This small molecule binds to this protein.
Small molecule (SMILES): Oc1ncnc2[nH]ccc12

Sequence of chain 1.B:
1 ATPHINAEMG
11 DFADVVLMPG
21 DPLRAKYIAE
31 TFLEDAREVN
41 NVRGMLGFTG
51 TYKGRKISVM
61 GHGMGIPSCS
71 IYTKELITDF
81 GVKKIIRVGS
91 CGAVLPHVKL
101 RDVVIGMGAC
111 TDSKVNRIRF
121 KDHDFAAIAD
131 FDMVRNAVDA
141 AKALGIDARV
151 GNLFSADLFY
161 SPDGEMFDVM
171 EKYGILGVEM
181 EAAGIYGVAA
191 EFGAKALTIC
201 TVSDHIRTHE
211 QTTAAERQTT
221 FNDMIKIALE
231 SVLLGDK

Binding-site contacts:
Ligand atom C6 contacts residue GLU179 of chain 1.B at 4.5 Å.
Ligand atom N9 contacts residue VAL178 of chain 1.B at 3.4 Å (h-bond).
Ligand atom N9 contacts residue CYS91 of chain 1.B at 3.8 Å.
Ligand atom O6 contacts residue PHE159 of chain 1.B at 3.8 Å.
Ligand atom O6 contacts residue GLU179 of chain 1.B at 3.8 Å.
Ligand atom C8 contacts residue PHE159 of chain 1.B at 4.2 Å (hydrophobic).
Ligand atom O6 contacts residue ALA156 of chain 1.B at 3.8 Å.
Ligand atom N3 contacts residue PHE159 of chain 1.B at 4.2 Å.
Ligand atom O6 contacts residue VAL178 of chain 1.B at 3.9 Å.
Ligand atom C2 contacts residue VAL178 of chain 1.B at 4.2 Å (hydrophobic).
Ligand atom O6 contacts residue MET180 of chain 1.B at 3.7 Å.
Ligand atom N9 contacts residue GLY92 of chain 1.B at 3.3 Å (h-bond).
Ligand atom C5 contacts residue GLU179 of chain 1.B at 4.2 Å.
Ligand atom C8 contacts residue GLY92 of chain 1.B at 4.1 Å.
Ligand atom C8 contacts residue GLU179 of chain 1.B at 4.1 Å.
Ligand atom N9 contacts residue PHE159 of chain 1.B at 4.1 Å.
Ligand atom N3 contacts residue VAL178 of chain 1.B at 4.1 Å.
Ligand atom C2 contacts residue ILE206 of chain 1.B at 3.4 Å (hydrophobic).
Ligand atom N3 contacts residue ASP204 of chain 1.B at 4.4 Å.
Ligand atom C5 contacts residue PHE159 of chain 1.B at 3.6 Å (hydrophobic).
Ligand atom N1 contacts residue PHE159 of chain 1.B at 4.0 Å.
Ligand atom C2 contacts residue PHE159 of chain 1.B at 4.4 Å (hydrophobic).
Ligand atom N1 contacts residue VAL178 of chain 1.B at 3.7 Å.
Ligand atom C8 contacts residue SER90 of chain 1.B at 3.9 Å.
Ligand atom C8 contacts residue VAL178 of chain 1.B at 3.4 Å (hydrophobic).
Ligand atom C6 contacts residue VAL178 of chain 1.B at 3.7 Å (hydrophobic).
Ligand atom C7 contacts residue PHE159 of chain 1.B at 4.0 Å (hydrophobic).
Ligand atom C8 contacts residue CYS91 of chain 1.B at 4.0 Å (hydrophobic).
Ligand atom C4 contacts residue PHE159 of chain 1.B at 3.8 Å (hydrophobic).
Ligand atom N1 contacts residue ILE206 of chain 1.B at 4.4 Å.
Ligand atom C7 contacts residue GLU179 of chain 1.B at 3.6 Å.
Ligand atom C7 contacts residue VAL178 of chain 1.B at 3.4 Å (hydrophobic).
Ligand atom N3 contacts residue GLY92 of chain 1.B at 4.0 Å.
Ligand atom C6 contacts residue PHE159 of chain 1.B at 3.6 Å (hydrophobic).
Ligand atom N3 contacts residue ILE206 of chain 1.B at 3.7 Å.
Ligand atom C4 contacts residue VAL178 of chain 1.B at 3.4 Å (hydrophobic).
Ligand atom C7 contacts residue MET180 of chain 1.B at 4.0 Å (hydrophobic).
Ligand atom C4 contacts residue GLY92 of chain 1.B at 3.7 Å.
Ligand atom C5 contacts residue VAL178 of chain 1.B at 3.4 Å (hydrophobic).